Binding-site contacts:
Ligand atom C2 contacts residue ASN172 of chain 1.A at 2.4 Å.
Ligand atom N2 contacts residue THR245 of chain 1.A at 3.5 Å (h-bond).
Ligand atom N2 contacts residue ASN172 of chain 1.A at 2.9 Å (h-bond).
Ligand atom C7 contacts residue THR245 of chain 1.A at 3.6 Å.
Ligand atom C3 contacts residue ASN172 of chain 1.A at 3.8 Å.
Ligand atom C5 contacts residue ASN172 of chain 1.A at 3.6 Å.
Ligand atom O5 contacts residue ASN172 of chain 1.A at 2.3 Å (h-bond).
Ligand atom O7 contacts residue ASN172 of chain 1.A at 3.7 Å.
Ligand atom C1 contacts residue ASN172 of chain 1.A at 1.4 Å.
Ligand atom C4 contacts residue ASN172 of chain 1.A at 4.2 Å.
Ligand atom O5 contacts residue THR174 of chain 1.A at 4.1 Å.
Ligand atom C8 contacts residue PRO224 of chain 1.B at 4.4 Å (hydrophobic).
Ligand atom C8 contacts residue THR245 of chain 1.A at 3.1 Å.
Ligand atom O6 contacts residue THR174 of chain 1.A at 4.1 Å.
Ligand atom C8 contacts residue GLU210 of chain 1.A at 4.2 Å.
Ligand atom C1 contacts residue THR245 of chain 1.A at 4.5 Å.
Ligand atom C7 contacts residue ASN172 of chain 1.A at 3.5 Å.
Ligand atom O7 contacts residue THR245 of chain 1.A at 4.5 Å.

Sequence of chain 1.A:
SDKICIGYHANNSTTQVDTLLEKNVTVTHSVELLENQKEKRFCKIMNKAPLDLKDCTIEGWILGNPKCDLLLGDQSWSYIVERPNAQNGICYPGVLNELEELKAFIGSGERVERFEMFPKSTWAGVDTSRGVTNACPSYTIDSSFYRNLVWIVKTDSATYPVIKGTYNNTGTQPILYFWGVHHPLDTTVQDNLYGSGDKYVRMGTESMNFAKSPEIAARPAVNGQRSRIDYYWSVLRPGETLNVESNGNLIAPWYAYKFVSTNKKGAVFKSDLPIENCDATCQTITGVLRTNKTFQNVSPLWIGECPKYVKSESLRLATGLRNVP

A small-molecule ligand and the protein it binds are described below.
Small molecule (SMILES): CC(=O)N[C@@H]1[C@@H](O)[C@H](O)[C@@H](CO)O[C@H]1O

Sequence of chain 1.B:
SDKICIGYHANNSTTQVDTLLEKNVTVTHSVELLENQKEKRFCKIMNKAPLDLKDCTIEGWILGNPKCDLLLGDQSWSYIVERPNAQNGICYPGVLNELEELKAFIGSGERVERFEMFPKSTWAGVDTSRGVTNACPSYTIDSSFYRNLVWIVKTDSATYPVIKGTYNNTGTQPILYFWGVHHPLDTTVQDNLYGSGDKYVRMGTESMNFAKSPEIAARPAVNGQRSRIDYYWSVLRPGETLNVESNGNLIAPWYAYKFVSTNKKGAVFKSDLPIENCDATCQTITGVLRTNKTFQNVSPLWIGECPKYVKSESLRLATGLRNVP